Binding-site contacts:
Ligand atom CK2 contacts residue HIS240 of chain 7.A at 3.6 Å.
Ligand atom CK5 contacts residue ASN242 of chain 7.A at 3.3 Å.
Ligand atom CK5 contacts residue HIS240 of chain 7.A at 3.3 Å.
Ligand atom CK5 contacts residue PHE186 of chain 7.A at 3.8 Å (hydrophobic).
Ligand atom OK2 contacts residue GLU259 of chain 7.A at 3.2 Å (salt-bridge).
Ligand atom CK6 contacts residue ASN242 of chain 7.A at 3.2 Å.
Ligand atom OK1 contacts residue ASP243 of chain 7.A at 3.6 Å.
Ligand atom CKC contacts residue TBU1 of chain 7.D at 3.8 Å.
Ligand atom CK4 contacts residue HIS240 of chain 7.A at 3.2 Å.
Ligand atom OK2 contacts residue HIS209 of chain 7.A at 2.7 Å.
Ligand atom CKA contacts residue MET174 of chain 7.A at 3.8 Å (hydrophobic).
Ligand atom CKC contacts residue TYR249 of chain 7.A at 3.2 Å (hydrophobic).
Ligand atom OK2 contacts residue TYR249 of chain 7.A at 2.8 Å (h-bond).
Ligand atom CK6 contacts residue PHE186 of chain 7.A at 3.6 Å (hydrophobic).
Ligand atom OK2 contacts residue HIS145 of chain 7.A at 4.0 Å.
Ligand atom CK4 contacts residue HIS194 of chain 7.A at 3.9 Å.
Ligand atom CKB contacts residue TBU1 of chain 7.D at 3.3 Å.
Ligand atom CK3 contacts residue HIS240 of chain 7.A at 3.5 Å.
Ligand atom CK9 contacts residue MET174 of chain 7.A at 4.0 Å (hydrophobic).
Ligand atom CKA contacts residue HIS208 of chain 7.A at 4.0 Å.
Ligand atom CK6 contacts residue ILE172 of chain 7.A at 3.8 Å (hydrophobic).
Ligand atom CK3 contacts residue TYR249 of chain 7.A at 3.2 Å (hydrophobic).
Ligand atom CK2 contacts residue TYR249 of chain 7.A at 3.7 Å (hydrophobic).
Ligand atom CK4 contacts residue TYR249 of chain 7.A at 3.9 Å (hydrophobic).
Ligand atom CK1 contacts residue HIS240 of chain 7.A at 3.7 Å.
Ligand atom OK1 contacts residue HIS194 of chain 7.A at 3.4 Å.
Ligand atom CK7 contacts residue TYR249 of chain 7.A at 3.8 Å (hydrophobic).
Ligand atom OK2 contacts residue FE21 of chain 7.B at 2.0 Å.
Ligand atom CK1 contacts residue PHE186 of chain 7.A at 3.5 Å (hydrophobic).
Ligand atom OK2 contacts residue HIS240 of chain 7.A at 4.0 Å.
Ligand atom CK9 contacts residue PHE201 of chain 7.A at 3.8 Å (hydrophobic).
Ligand atom OK1 contacts residue FE21 of chain 7.B at 2.4 Å.
Ligand atom CK5 contacts residue HIS194 of chain 7.A at 3.9 Å.
Ligand atom CK3 contacts residue FE21 of chain 7.B at 2.9 Å.
Ligand atom CK6 contacts residue HIS240 of chain 7.A at 3.3 Å.
Ligand atom OK1 contacts residue HIS145 of chain 7.A at 3.3 Å.
Ligand atom CK1 contacts residue PRO279 of chain 7.A at 3.9 Å (hydrophobic).
Ligand atom OK1 contacts residue GLU259 of chain 7.A at 3.2 Å (salt-bridge).
Ligand atom OK1 contacts residue HIS240 of chain 7.A at 3.4 Å (h-bond).
Ligand atom CK4 contacts residue FE21 of chain 7.B at 3.0 Å.

This small molecule binds to this protein.
Small molecule (SMILES): Oc1cccc(-c2ccccc2)c1O

Sequence of chain 7.A:
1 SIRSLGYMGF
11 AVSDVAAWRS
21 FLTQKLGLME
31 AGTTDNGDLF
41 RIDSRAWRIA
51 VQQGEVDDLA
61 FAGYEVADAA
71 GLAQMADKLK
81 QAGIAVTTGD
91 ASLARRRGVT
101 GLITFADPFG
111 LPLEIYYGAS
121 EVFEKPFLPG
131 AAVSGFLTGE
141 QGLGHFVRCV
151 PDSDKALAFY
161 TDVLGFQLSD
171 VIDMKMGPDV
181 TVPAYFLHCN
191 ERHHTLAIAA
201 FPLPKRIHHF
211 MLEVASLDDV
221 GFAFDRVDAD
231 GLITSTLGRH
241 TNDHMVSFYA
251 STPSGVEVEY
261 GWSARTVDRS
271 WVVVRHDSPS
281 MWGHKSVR